The protein below binds the small molecule below.
Small molecule (SMILES): O=C(c1cc(-c2cc3c(cc2C(=O)N2Cc4ccccc4C[C@H]2CN2CCOCC2)OCO3)n2c1CCCC2)N(c1ccccc1)c1ccc(O)cc1

Sequence of chain 1.A:
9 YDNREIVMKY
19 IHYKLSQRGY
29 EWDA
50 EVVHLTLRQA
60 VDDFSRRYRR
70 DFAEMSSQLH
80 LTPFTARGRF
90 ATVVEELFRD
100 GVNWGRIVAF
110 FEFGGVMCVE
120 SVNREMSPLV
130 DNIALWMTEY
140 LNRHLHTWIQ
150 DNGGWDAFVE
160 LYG

Binding-site contacts:
Ligand atom O20 contacts residue TYR67 of chain 1.A at 3.5 Å (h-bond).
Ligand atom O53 contacts residue ALA108 of chain 1.A at 2.8 Å (h-bond).
Ligand atom C47 contacts residue VAL92 of chain 1.A at 3.6 Å (hydrophobic).
Ligand atom C51 contacts residue MET74 of chain 1.A at 3.6 Å (hydrophobic).
Ligand atom C4 contacts residue ARG105 of chain 1.A at 3.4 Å.
Ligand atom C49 contacts residue VAL92 of chain 1.A at 3.7 Å (hydrophobic).
Ligand atom O20 contacts residue PHE63 of chain 1.A at 3.6 Å.
Ligand atom C3 contacts residue ARG105 of chain 1.A at 3.4 Å.
Ligand atom C32 contacts residue TYR67 of chain 1.A at 3.7 Å (hydrophobic).
Ligand atom C33 contacts residue ASP70 of chain 1.A at 3.1 Å.
Ligand atom O53 contacts residue GLU111 of chain 1.A at 3.8 Å.
Ligand atom C29 contacts residue ASP70 of chain 1.A at 3.5 Å.
Ligand atom C45 contacts residue ALA108 of chain 1.A at 3.7 Å (hydrophobic).
Ligand atom C2 contacts residue LEU96 of chain 1.A at 3.8 Å (hydrophobic).
Ligand atom C2 contacts residue GLU95 of chain 1.A at 3.2 Å.
Ligand atom C50 contacts residue MET74 of chain 1.A at 3.6 Å (hydrophobic).
Ligand atom C40 contacts residue TYR67 of chain 1.A at 3.8 Å (hydrophobic).
Ligand atom C16 contacts residue PHE63 of chain 1.A at 3.7 Å (hydrophobic).
Ligand atom C43 contacts residue MET74 of chain 1.A at 3.5 Å (hydrophobic).
Ligand atom N35 contacts residue ASP70 of chain 1.A at 3.3 Å (salt-bridge).
Ligand atom C46 contacts residue LEU96 of chain 1.A at 3.8 Å (hydrophobic).
Ligand atom C30 contacts residue ASP70 of chain 1.A at 3.2 Å.
Ligand atom N6 contacts residue LEU96 of chain 1.A at 3.5 Å.
Ligand atom C3 contacts residue LEU96 of chain 1.A at 3.7 Å (hydrophobic).
Ligand atom O18 contacts residue PHE63 of chain 1.A at 3.8 Å.
Ligand atom C48 contacts residue VAL92 of chain 1.A at 3.6 Å (hydrophobic).
Ligand atom O18 contacts residue GLY104 of chain 1.A at 3.2 Å (h-bond).
Ligand atom C19 contacts residue PHE63 of chain 1.A at 3.7 Å (hydrophobic).
Ligand atom C31 contacts residue PHE71 of chain 1.A at 3.6 Å (hydrophobic).
Ligand atom C5 contacts residue LEU96 of chain 1.A at 3.8 Å (hydrophobic).
Ligand atom C49 contacts residue ARG88 of chain 1.A at 3.6 Å.
Ligand atom C46 contacts residue ALA108 of chain 1.A at 3.7 Å (hydrophobic).
Ligand atom C17 contacts residue PHE63 of chain 1.A at 3.7 Å (hydrophobic).
Ligand atom C34 contacts residue TYR67 of chain 1.A at 3.5 Å (hydrophobic).
Ligand atom C46 contacts residue PHE112 of chain 1.A at 3.7 Å (hydrophobic).
Ligand atom C50 contacts residue ARG88 of chain 1.A at 3.6 Å.
Ligand atom C19 contacts residue GLY104 of chain 1.A at 3.6 Å.
Ligand atom O53 contacts residue PHE112 of chain 1.A at 3.3 Å (h-bond).
Ligand atom O53 contacts residue PHE63 of chain 1.A at 3.8 Å.
Ligand atom C26 contacts residue TYR67 of chain 1.A at 3.8 Å (hydrophobic).